Binding-site contacts:
Ligand atom F1 contacts residue VAL460 of chain 1.A at 3.5 Å.
Ligand atom O6 contacts residue ARG474 of chain 1.A at 2.9 Å (salt-bridge).
Ligand atom O2 contacts residue THR477 of chain 1.A at 3.7 Å.
Ligand atom C24 contacts residue MET442 of chain 1.A at 3.7 Å (hydrophobic).
Ligand atom CL1 contacts residue ALA438 of chain 1.A at 3.3 Å.
Ligand atom C3 contacts residue GLY473 of chain 1.A at 3.5 Å.
Ligand atom C8 contacts residue GLY473 of chain 1.A at 3.7 Å.
Ligand atom C38 contacts residue LEU457 of chain 1.A at 3.5 Å (hydrophobic).
Ligand atom N5 contacts residue ARG474 of chain 1.A at 3.6 Å (salt-bridge).
Ligand atom N1 contacts residue THR477 of chain 1.A at 3.5 Å (h-bond).
Ligand atom C15 contacts residue THR477 of chain 1.A at 3.6 Å.
Ligand atom C38 contacts residue PHE481 of chain 1.A at 3.7 Å (hydrophobic).
Ligand atom C10 contacts residue THR477 of chain 1.A at 3.4 Å.
Ligand atom C44 contacts residue PHE439 of chain 1.A at 3.5 Å (hydrophobic).
Ligand atom C9 contacts residue THR477 of chain 1.A at 3.3 Å.
Ligand atom C6 contacts residue VAL427 of chain 1.A at 3.7 Å (hydrophobic).
Ligand atom C22 contacts residue PHE481 of chain 1.A at 3.5 Å (hydrophobic).
Ligand atom C41 contacts residue ARG474 of chain 1.A at 3.3 Å.
Ligand atom N6 contacts residue GLY473 of chain 1.A at 3.5 Å.
Ligand atom C44 contacts residue HIS435 of chain 1.A at 3.5 Å.
Ligand atom C45 contacts residue HIS435 of chain 1.A at 3.3 Å.
Ligand atom N4 contacts residue LEU478 of chain 1.A at 3.7 Å.
Ligand atom O5 contacts residue ARG474 of chain 1.A at 3.0 Å (salt-bridge).
Ligand atom C31 contacts residue ALA438 of chain 1.A at 3.7 Å (hydrophobic).
Ligand atom F1 contacts residue LEU446 of chain 1.A at 3.3 Å.
Ligand atom C5 contacts residue VAL427 of chain 1.A at 3.4 Å (hydrophobic).
Ligand atom C30 contacts residue MET442 of chain 1.A at 3.6 Å (hydrophobic).
Ligand atom C6 contacts residue PHE530 of chain 1.A at 3.7 Å (hydrophobic).
Ligand atom C33 contacts residue VAL464 of chain 1.A at 3.7 Å (hydrophobic).
Ligand atom C36 contacts residue VAL460 of chain 1.A at 3.7 Å (hydrophobic).
Ligand atom C19 contacts residue VAL464 of chain 1.A at 3.6 Å (hydrophobic).
Ligand atom C11 contacts residue THR477 of chain 1.A at 3.7 Å.
Ligand atom C40 contacts residue ARG474 of chain 1.A at 3.3 Å.
Ligand atom N5 contacts residue THR477 of chain 1.A at 3.6 Å.
Ligand atom C18 contacts residue VAL464 of chain 1.A at 3.7 Å (hydrophobic).
Ligand atom C4 contacts residue GLY473 of chain 1.A at 3.6 Å.
Ligand atom C29 contacts residue GLY441 of chain 1.A at 3.7 Å.
Ligand atom CL1 contacts residue MET442 of chain 1.A at 3.4 Å.
Ligand atom C36 contacts residue MET442 of chain 1.A at 3.7 Å (hydrophobic).
Ligand atom N4 contacts residue PHE465 of chain 1.A at 3.6 Å.

A protein and the small-molecule ligand that binds it are described below.
Small molecule (SMILES): COc1ccccc1-c1nccc(COc2ccccc2C[C@@H](Oc2ncnc3sc(-c4ccc(F)cc4)c(-c4ccc(OCCN5CCN(C)CC5)c(Cl)c4C)c23)C(=O)O)n1

Sequence of chain 1.A:
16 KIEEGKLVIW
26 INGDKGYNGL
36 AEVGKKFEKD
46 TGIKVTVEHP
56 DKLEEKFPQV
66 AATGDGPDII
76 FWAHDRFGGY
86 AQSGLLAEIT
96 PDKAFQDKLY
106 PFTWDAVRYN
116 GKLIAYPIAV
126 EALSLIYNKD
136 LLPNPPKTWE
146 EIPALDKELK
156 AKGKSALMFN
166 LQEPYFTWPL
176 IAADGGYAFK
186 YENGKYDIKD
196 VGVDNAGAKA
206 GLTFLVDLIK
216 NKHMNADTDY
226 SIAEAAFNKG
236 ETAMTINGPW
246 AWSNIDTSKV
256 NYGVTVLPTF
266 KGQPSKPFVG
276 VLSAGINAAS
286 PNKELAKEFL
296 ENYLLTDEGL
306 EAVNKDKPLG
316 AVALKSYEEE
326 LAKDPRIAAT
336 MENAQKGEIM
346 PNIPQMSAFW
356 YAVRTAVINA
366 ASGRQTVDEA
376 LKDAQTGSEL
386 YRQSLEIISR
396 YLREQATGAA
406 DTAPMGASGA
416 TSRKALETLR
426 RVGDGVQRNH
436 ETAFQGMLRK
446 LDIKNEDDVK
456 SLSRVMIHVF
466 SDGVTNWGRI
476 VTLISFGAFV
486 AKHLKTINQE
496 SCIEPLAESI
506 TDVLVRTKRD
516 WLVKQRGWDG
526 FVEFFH